Binding-site contacts:
Ligand atom C2 contacts residue ALA209 of chain 1.C at 3.9 Å (hydrophobic).
Ligand atom C1 contacts residue THR244 of chain 1.C at 3.7 Å.
Ligand atom O4 contacts residue GLU188 of chain 1.C at 3.5 Å (salt-bridge).
Ligand atom C2 contacts residue MG1 of chain 1.T at 3.0 Å.
Ligand atom C1 contacts residue GLY211 of chain 1.C at 3.8 Å.
Ligand atom O3 contacts residue GLY211 of chain 1.C at 3.9 Å.
Ligand atom O1 contacts residue MG1 of chain 1.T at 4.2 Å.
Ligand atom O1 contacts residue GLY211 of chain 1.C at 2.9 Å (h-bond).
Ligand atom O2 contacts residue ALA209 of chain 1.C at 4.2 Å.
Ligand atom O4 contacts residue ASP212 of chain 1.C at 4.2 Å.
Ligand atom C2 contacts residue GLU188 of chain 1.C at 3.9 Å.
Ligand atom O2 contacts residue THR244 of chain 1.C at 3.5 Å (h-bond).
Ligand atom C1 contacts residue GLU188 of chain 1.C at 3.5 Å.
Ligand atom C1 contacts residue MG1 of chain 1.T at 2.9 Å.
Ligand atom O4 contacts residue ARG87 of chain 1.C at 4.4 Å.
Ligand atom O3 contacts residue ALA209 of chain 1.C at 3.8 Å.
Ligand atom O4 contacts residue LYS186 of chain 1.C at 2.9 Å (salt-bridge).
Ligand atom O3 contacts residue ASP212 of chain 1.C at 2.9 Å (salt-bridge).
Ligand atom O4 contacts residue MG1 of chain 1.T at 2.2 Å.
Ligand atom C1 contacts residue ALA209 of chain 1.C at 3.5 Å (hydrophobic).
Ligand atom O1 contacts residue ARG210 of chain 1.C at 3.5 Å (salt-bridge).
Ligand atom O1 contacts residue ALA209 of chain 1.C at 3.3 Å.
Ligand atom C2 contacts residue THR244 of chain 1.C at 4.0 Å.
Ligand atom O1 contacts residue THR244 of chain 1.C at 2.6 Å (h-bond).
Ligand atom O3 contacts residue GLU188 of chain 1.C at 2.8 Å (salt-bridge).
Ligand atom C2 contacts residue LYS186 of chain 1.C at 3.7 Å.
Ligand atom O2 contacts residue MG1 of chain 1.T at 4.2 Å.
Ligand atom O2 contacts residue MET276 of chain 1.C at 4.1 Å.
Ligand atom O3 contacts residue MG1 of chain 1.T at 2.2 Å.
Ligand atom O2 contacts residue MET207 of chain 1.C at 4.2 Å.
Ligand atom O2 contacts residue LYS186 of chain 1.C at 4.0 Å.
Ligand atom O2 contacts residue ARG87 of chain 1.C at 4.1 Å.
Ligand atom C1 contacts residue ASP212 of chain 1.C at 3.8 Å.
Ligand atom O1 contacts residue ASP212 of chain 1.C at 3.9 Å.
Ligand atom O4 contacts residue ALA209 of chain 1.C at 4.5 Å.

Sequence of chain 1.C:
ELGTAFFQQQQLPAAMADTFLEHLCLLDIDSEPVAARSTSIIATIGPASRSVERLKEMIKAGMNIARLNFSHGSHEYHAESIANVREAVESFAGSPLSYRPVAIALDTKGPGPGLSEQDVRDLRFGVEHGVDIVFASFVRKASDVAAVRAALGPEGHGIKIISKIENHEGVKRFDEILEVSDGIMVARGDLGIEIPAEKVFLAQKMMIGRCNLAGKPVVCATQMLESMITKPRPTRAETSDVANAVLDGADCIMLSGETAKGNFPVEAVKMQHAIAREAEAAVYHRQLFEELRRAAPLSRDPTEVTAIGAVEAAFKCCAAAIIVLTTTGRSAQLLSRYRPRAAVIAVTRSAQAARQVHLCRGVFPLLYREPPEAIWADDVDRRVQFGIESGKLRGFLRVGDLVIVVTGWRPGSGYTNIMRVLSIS

A protein and the small-molecule ligand that binds it are described below.
Small molecule (SMILES): O=C([O-])C(=O)[O-]